Sequence of chain 1.B:
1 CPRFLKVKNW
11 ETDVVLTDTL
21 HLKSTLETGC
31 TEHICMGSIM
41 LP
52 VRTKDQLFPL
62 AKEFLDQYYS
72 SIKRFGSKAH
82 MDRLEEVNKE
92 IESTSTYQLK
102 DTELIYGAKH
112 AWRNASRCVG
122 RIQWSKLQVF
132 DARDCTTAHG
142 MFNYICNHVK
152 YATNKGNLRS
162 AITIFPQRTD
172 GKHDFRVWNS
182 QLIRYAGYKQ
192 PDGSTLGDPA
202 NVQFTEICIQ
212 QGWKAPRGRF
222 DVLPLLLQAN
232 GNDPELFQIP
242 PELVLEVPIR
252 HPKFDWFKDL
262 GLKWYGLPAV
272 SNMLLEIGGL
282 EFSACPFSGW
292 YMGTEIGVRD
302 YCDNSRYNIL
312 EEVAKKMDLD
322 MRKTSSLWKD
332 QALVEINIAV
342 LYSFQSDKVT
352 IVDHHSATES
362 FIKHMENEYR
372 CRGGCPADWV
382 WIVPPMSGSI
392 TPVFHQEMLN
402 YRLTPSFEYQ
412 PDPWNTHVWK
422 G

Binding-site contacts:
Ligand atom C16 contacts residue TYR266 of chain 1.B at 3.6 Å (hydrophobic).
Ligand atom N02 contacts residue HEM1 of chain 1.H at 3.2 Å.
Ligand atom C07 contacts residue HEM1 of chain 1.H at 3.5 Å.
Ligand atom C03 contacts residue HEM1 of chain 1.H at 3.2 Å.
Ligand atom C12 contacts residue GLN182 of chain 1.B at 3.6 Å.
Ligand atom N01 contacts residue PRO269 of chain 1.B at 3.7 Å.
Ligand atom C29 contacts residue TRP382 of chain 1.B at 3.8 Å (hydrophobic).
Ligand atom C23 contacts residue ARG307 of chain 1.B at 3.5 Å.
Ligand atom C05 contacts residue VAL271 of chain 1.B at 3.7 Å (hydrophobic).
Ligand atom C02 contacts residue GLU296 of chain 1.B at 3.5 Å.
Ligand atom C09 contacts residue PRO269 of chain 1.B at 3.5 Å (hydrophobic).
Ligand atom C07 contacts residue PHE288 of chain 1.B at 3.7 Å (hydrophobic).
Ligand atom C16 contacts residue GLN182 of chain 1.B at 3.5 Å.
Ligand atom C22 contacts residue ARG307 of chain 1.B at 3.7 Å.
Ligand atom C15 contacts residue GLN182 of chain 1.B at 3.5 Å.
Ligand atom C02 contacts residue TRP291 of chain 1.B at 3.7 Å (hydrophobic).
Ligand atom C06 contacts residue PRO269 of chain 1.B at 3.9 Å (hydrophobic).
Ligand atom C23 contacts residue ARG185 of chain 1.B at 3.7 Å.
Ligand atom C29 contacts residue MET40 of chain 1.B at 3.5 Å (hydrophobic).
Ligand atom N02 contacts residue TRP291 of chain 1.B at 2.8 Å (h-bond).
Ligand atom C08 contacts residue GLU296 of chain 1.B at 3.4 Å.
Ligand atom C26 contacts residue GLN182 of chain 1.B at 3.3 Å.
Ligand atom N02 contacts residue GLU296 of chain 1.B at 2.7 Å (salt-bridge).
Ligand atom N28 contacts residue H4B1 of chain 1.I at 3.7 Å.
Ligand atom C06 contacts residue GLU296 of chain 1.B at 3.4 Å.
Ligand atom C21 contacts residue GLN182 of chain 1.B at 3.5 Å.
Ligand atom C02 contacts residue HEM1 of chain 1.H at 3.7 Å.
Ligand atom C12 contacts residue TYR266 of chain 1.B at 3.8 Å (hydrophobic).
Ligand atom C12 contacts residue TYR292 of chain 1.B at 3.2 Å (hydrophobic).
Ligand atom N11 contacts residue TYR266 of chain 1.B at 2.9 Å (h-bond).
Ligand atom N01 contacts residue GLU296 of chain 1.B at 2.7 Å (salt-bridge).
Ligand atom C29 contacts residue H4B1 of chain 1.I at 3.6 Å.
Ligand atom C16 contacts residue ARG185 of chain 1.B at 3.8 Å.
Ligand atom N11 contacts residue GLN182 of chain 1.B at 3.4 Å.
Ligand atom C07 contacts residue GLY290 of chain 1.B at 3.7 Å.
Ligand atom N11 contacts residue TYR292 of chain 1.B at 3.6 Å (h-bond).
Ligand atom N02 contacts residue TYR292 of chain 1.B at 3.9 Å.
Ligand atom C14 contacts residue GLN182 of chain 1.B at 3.9 Å.
Ligand atom C13 contacts residue GLN182 of chain 1.B at 3.9 Å.
Ligand atom C22 contacts residue ARG185 of chain 1.B at 3.5 Å.

This small molecule binds to this protein.
Small molecule (SMILES): CNCc1cccc(-c2cncc(CCc3cc(C)cc(N)n3)c2)c1